Binding-site contacts:
Ligand atom C8 contacts residue PRO281 of chain 8.A at 3.5 Å (hydrophobic).
Ligand atom C4 contacts residue ASN241 of chain 8.A at 4.3 Å.
Ligand atom C3 contacts residue ASN241 of chain 8.A at 3.9 Å.
Ligand atom N2 contacts residue ASN241 of chain 8.A at 3.0 Å (h-bond).
Ligand atom C3 contacts residue PRO281 of chain 8.A at 4.5 Å (hydrophobic).
Ligand atom C3 contacts residue PHE278 of chain 8.A at 3.5 Å (hydrophobic).
Ligand atom C4 contacts residue ASN245 of chain 8.A at 4.3 Å.
Ligand atom C5 contacts residue ASN241 of chain 8.A at 3.7 Å.
Ligand atom O3 contacts residue PHE278 of chain 8.A at 3.6 Å (h-bond).
Ligand atom C5 contacts residue ASN245 of chain 8.A at 3.9 Å.
Ligand atom C5 contacts residue LEU249 of chain 8.A at 4.4 Å (hydrophobic).
Ligand atom O6 contacts residue ASN245 of chain 8.A at 4.1 Å.
Ligand atom C2 contacts residue ASN241 of chain 8.A at 2.5 Å.
Ligand atom O4 contacts residue LEU249 of chain 8.A at 3.9 Å.
Ligand atom C6 contacts residue ASN245 of chain 8.A at 3.9 Å.
Ligand atom O3 contacts residue VAL280 of chain 8.A at 4.1 Å.
Ligand atom C6 contacts residue LEU249 of chain 8.A at 3.8 Å (hydrophobic).
Ligand atom O7 contacts residue ASN241 of chain 8.A at 3.6 Å (h-bond).
Ligand atom C5 contacts residue ASN245 of chain 8.A at 3.6 Å.
Ligand atom C5 contacts residue PHE278 of chain 8.A at 4.4 Å (hydrophobic).
Ligand atom C4 contacts residue LEU249 of chain 8.A at 4.2 Å (hydrophobic).
Ligand atom O3 contacts residue PRO281 of chain 8.A at 4.0 Å.
Ligand atom O5 contacts residue ASN245 of chain 8.A at 4.1 Å.
Ligand atom C4 contacts residue PHE278 of chain 8.A at 3.2 Å (hydrophobic).
Ligand atom C6 contacts residue LYS248 of chain 8.A at 4.1 Å.
Ligand atom O5 contacts residue ASN241 of chain 8.A at 2.4 Å (h-bond).
Ligand atom C7 contacts residue PRO281 of chain 8.A at 4.5 Å (hydrophobic).
Ligand atom C1 contacts residue ASN241 of chain 8.A at 1.5 Å.
Ligand atom C6 contacts residue ASN245 of chain 8.A at 3.5 Å.
Ligand atom C3 contacts residue ASN245 of chain 8.A at 4.4 Å.
Ligand atom O3 contacts residue PRO281 of chain 8.A at 4.0 Å.
Ligand atom C7 contacts residue ASN241 of chain 8.A at 3.6 Å.
Ligand atom C1 contacts residue ASN245 of chain 8.A at 3.7 Å.
Ligand atom C1 contacts residue ASN245 of chain 8.A at 4.0 Å.
Ligand atom O5 contacts residue ASN245 of chain 8.A at 3.1 Å (h-bond).
Ligand atom O4 contacts residue PHE278 of chain 8.A at 3.7 Å.
Ligand atom O2 contacts residue PRO281 of chain 8.A at 3.6 Å.

Sequence of chain 8.A:
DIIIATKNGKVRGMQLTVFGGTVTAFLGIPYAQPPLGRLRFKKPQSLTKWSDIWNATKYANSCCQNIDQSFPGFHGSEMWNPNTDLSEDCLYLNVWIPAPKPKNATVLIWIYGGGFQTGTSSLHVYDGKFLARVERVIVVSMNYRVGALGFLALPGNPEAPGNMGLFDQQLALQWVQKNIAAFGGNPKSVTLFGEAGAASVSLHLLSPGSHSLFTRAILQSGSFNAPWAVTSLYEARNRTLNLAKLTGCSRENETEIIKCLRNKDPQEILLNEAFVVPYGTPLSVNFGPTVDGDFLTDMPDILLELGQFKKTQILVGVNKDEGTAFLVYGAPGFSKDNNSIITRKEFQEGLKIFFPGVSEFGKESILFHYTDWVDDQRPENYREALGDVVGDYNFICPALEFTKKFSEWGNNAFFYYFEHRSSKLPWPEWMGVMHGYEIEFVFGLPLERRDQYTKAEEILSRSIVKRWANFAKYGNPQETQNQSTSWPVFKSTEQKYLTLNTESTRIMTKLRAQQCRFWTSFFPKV

The protein below binds the small molecule below.
Small molecule (SMILES): CC(=O)N[C@H]1[C@H](O[C@H]2[C@H](O)[C@@H](NC(C)=O)CO[C@@H]2CO[C@H]2O[C@@H](C)[C@@H](O)[C@@H](O)[C@@H]2O)O[C@H](CO)[C@@H](O)[C@@H]1O